Sequence of chain 1.D:
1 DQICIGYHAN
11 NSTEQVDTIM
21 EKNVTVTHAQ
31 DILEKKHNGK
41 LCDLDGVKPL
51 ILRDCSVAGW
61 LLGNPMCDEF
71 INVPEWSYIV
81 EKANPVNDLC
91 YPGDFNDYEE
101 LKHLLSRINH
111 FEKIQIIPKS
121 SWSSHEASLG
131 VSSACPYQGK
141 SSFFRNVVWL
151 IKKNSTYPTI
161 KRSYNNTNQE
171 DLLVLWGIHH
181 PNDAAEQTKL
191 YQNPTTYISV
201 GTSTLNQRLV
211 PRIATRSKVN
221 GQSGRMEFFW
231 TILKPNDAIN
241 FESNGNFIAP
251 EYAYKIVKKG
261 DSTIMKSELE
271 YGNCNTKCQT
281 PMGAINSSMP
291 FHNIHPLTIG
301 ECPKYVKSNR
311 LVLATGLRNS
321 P

Binding-site contacts:
Ligand atom O3 contacts residue LYS19 of chain 1.K at 2.9 Å (salt-bridge).
Ligand atom C6 contacts residue GLU82 of chain 1.K at 3.7 Å.
Ligand atom C5 contacts residue ASN11 of chain 1.D at 3.0 Å.
Ligand atom C6 contacts residue LYS19 of chain 1.K at 4.3 Å.
Ligand atom O4 contacts residue LYS19 of chain 1.K at 1.4 Å (salt-bridge).
Ligand atom C4 contacts residue LYS19 of chain 1.K at 2.5 Å.
Ligand atom C1 contacts residue ASN11 of chain 1.D at 1.4 Å.
Ligand atom O5 contacts residue ASN11 of chain 1.D at 1.5 Å (h-bond).
Ligand atom C7 contacts residue ASN11 of chain 1.D at 3.6 Å.
Ligand atom C3 contacts residue ASN11 of chain 1.D at 3.6 Å.
Ligand atom O6 contacts residue GLU82 of chain 1.K at 3.4 Å (salt-bridge).
Ligand atom O4 contacts residue GLU82 of chain 1.K at 3.9 Å.
Ligand atom O7 contacts residue ASN11 of chain 1.D at 4.0 Å.
Ligand atom C4 contacts residue ASN11 of chain 1.D at 3.8 Å.
Ligand atom C8 contacts residue ASN11 of chain 1.D at 4.1 Å.
Ligand atom O6 contacts residue THR71 of chain 1.K at 3.8 Å.
Ligand atom C6 contacts residue ASN11 of chain 1.D at 3.8 Å.
Ligand atom C7 contacts residue SER12 of chain 1.D at 4.4 Å.
Ligand atom C3 contacts residue LYS19 of chain 1.K at 3.0 Å.
Ligand atom C5 contacts residue LYS19 of chain 1.K at 3.9 Å.
Ligand atom C4 contacts residue GLU82 of chain 1.K at 4.0 Å.
Ligand atom C8 contacts residue THR71 of chain 1.K at 4.3 Å.
Ligand atom N2 contacts residue ASN11 of chain 1.D at 2.8 Å (h-bond).
Ligand atom C2 contacts residue ASN11 of chain 1.D at 2.4 Å.
Ligand atom O6 contacts residue ASN11 of chain 1.D at 4.0 Å.
Ligand atom O4 contacts residue THR71 of chain 1.K at 4.0 Å.
Ligand atom O3 contacts residue MAN4 of chain 1.IA at 3.9 Å.
Ligand atom O6 contacts residue LYS19 of chain 1.K at 3.8 Å.
Ligand atom C8 contacts residue SER12 of chain 1.D at 4.0 Å.

This protein binds this small molecule.
Small molecule (SMILES): CC(=O)N[C@H]1[C@H](O[C@H]2[C@H](O)[C@@H](NC(C)=O)CO[C@@H]2CO)O[C@H](CO)[C@@H](O[C@H]2O[C@H]3[C@@H](O[C@]45O[C@](CO)([C@@H](O)[C@H](O)[C@@H]4O)[C@@]35O)[C@H](O)[C@@H]2O)[C@@H]1O

Sequence of chain 1.K:
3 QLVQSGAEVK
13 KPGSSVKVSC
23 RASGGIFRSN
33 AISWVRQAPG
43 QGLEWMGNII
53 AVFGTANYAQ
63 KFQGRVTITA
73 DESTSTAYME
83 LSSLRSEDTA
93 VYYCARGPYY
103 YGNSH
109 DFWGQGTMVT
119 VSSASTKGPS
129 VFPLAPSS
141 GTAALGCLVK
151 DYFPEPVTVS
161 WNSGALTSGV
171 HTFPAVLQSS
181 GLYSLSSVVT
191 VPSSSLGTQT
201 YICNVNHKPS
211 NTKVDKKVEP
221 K